Sequence of chain 1.A:
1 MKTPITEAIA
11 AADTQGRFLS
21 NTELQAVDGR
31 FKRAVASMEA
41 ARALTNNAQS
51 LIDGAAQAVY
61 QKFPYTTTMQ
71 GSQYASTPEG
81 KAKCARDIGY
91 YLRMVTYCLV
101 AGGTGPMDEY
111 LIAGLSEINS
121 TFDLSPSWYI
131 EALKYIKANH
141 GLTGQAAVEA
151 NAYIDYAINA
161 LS

Sequence of chain 4.B:
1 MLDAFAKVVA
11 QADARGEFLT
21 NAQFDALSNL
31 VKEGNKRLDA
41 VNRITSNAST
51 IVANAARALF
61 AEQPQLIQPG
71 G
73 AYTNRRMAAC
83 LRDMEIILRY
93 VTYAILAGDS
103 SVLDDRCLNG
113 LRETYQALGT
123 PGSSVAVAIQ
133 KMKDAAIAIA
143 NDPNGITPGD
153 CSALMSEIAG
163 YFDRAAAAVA

The protein below binds the small molecule below.
Small molecule (SMILES): N[C@@H](CCCC[NH3+])C(=O)O

Binding-site contacts:
Ligand atom CD contacts residue PHE18 of chain 4.A at 3.8 Å (hydrophobic).
Ligand atom CE contacts residue PHE18 of chain 4.A at 3.5 Å (hydrophobic).
Ligand atom N contacts residue ALA160 of chain 1.A at 3.9 Å.
Ligand atom O contacts residue ILE112 of chain 1.A at 4.1 Å.
Ligand atom O contacts residue ALA160 of chain 1.A at 4.0 Å.
Ligand atom CD contacts residue ALA48 of chain 4.B at 4.2 Å (hydrophobic).
Ligand atom NZ contacts residue PHE18 of chain 4.A at 3.8 Å.
Ligand atom CA contacts residue ASN159 of chain 1.A at 3.9 Å.
Ligand atom CD contacts residue ASN159 of chain 1.A at 3.8 Å.
Ligand atom CG contacts residue ASN159 of chain 1.A at 3.6 Å.
Ligand atom OXT contacts residue TYR156 of chain 1.A at 4.3 Å.
Ligand atom NZ contacts residue SER49 of chain 4.B at 3.8 Å.
Ligand atom CB contacts residue ALA160 of chain 1.A at 4.2 Å (hydrophobic).
Ligand atom NZ contacts residue ALA48 of chain 4.B at 4.2 Å.
Ligand atom N contacts residue ASN159 of chain 1.A at 3.6 Å.
Ligand atom C contacts residue ALA160 of chain 1.A at 4.4 Å (hydrophobic).
Ligand atom CB contacts residue ASN159 of chain 1.A at 3.6 Å.
Ligand atom O contacts residue TYR156 of chain 1.A at 3.5 Å (h-bond).
Ligand atom N contacts residue TYR156 of chain 1.A at 3.1 Å (h-bond).
Ligand atom CA contacts residue ALA160 of chain 1.A at 3.6 Å (hydrophobic).
Ligand atom C contacts residue TYR156 of chain 1.A at 4.0 Å (hydrophobic).
Ligand atom CA contacts residue TYR156 of chain 1.A at 3.9 Å (hydrophobic).

Sequence of chain 4.A:
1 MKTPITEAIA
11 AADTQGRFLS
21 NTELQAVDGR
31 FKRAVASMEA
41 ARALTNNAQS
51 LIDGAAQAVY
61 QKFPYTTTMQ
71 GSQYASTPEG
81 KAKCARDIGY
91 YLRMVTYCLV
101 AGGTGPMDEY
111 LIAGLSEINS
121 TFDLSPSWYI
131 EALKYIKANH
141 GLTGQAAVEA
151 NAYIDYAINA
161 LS